The protein below binds the small molecule below.
Small molecule (SMILES): CCCCCCCCCCO[C@@H]1O[C@H](CO)[C@@H](O[C@H]2O[C@H](CO)[C@@H](O)[C@H](O)[C@H]2O)[C@H](O)[C@H]1O

Sequence of chain 1.L:
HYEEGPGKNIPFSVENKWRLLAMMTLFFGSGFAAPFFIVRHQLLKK

Binding-site contacts:
Ligand atom O3 contacts residue PHE55 of chain 1.J at 4.1 Å.
Ligand atom O61 contacts residue ARG41 of chain 1.L at 4.0 Å.
Ligand atom O49 contacts residue PHE55 of chain 1.J at 3.6 Å.
Ligand atom C31 contacts residue ILE39 of chain 1.L at 4.0 Å (hydrophobic).
Ligand atom C2 contacts residue PHE55 of chain 1.J at 3.9 Å (hydrophobic).
Ligand atom C4 contacts residue ARG41 of chain 1.L at 4.0 Å.
Ligand atom C5 contacts residue PHE55 of chain 1.J at 3.5 Å (hydrophobic).
Ligand atom C37 contacts residue ALA35 of chain 1.L at 4.3 Å (hydrophobic).
Ligand atom O16 contacts residue HIS42 of chain 1.L at 3.7 Å.
Ligand atom C2 contacts residue LEU45 of chain 1.L at 4.2 Å (hydrophobic).
Ligand atom C1 contacts residue HIS42 of chain 1.L at 3.7 Å.
Ligand atom C34 contacts residue ALA35 of chain 1.L at 3.9 Å (hydrophobic).
Ligand atom O6 contacts residue PHE55 of chain 1.J at 4.1 Å.
Ligand atom C43 contacts residue ALA35 of chain 1.L at 4.1 Å (hydrophobic).
Ligand atom O6 contacts residue LEU45 of chain 1.L at 4.0 Å.
Ligand atom C18 contacts residue HIS42 of chain 1.L at 4.2 Å.
Ligand atom C25 contacts residue PHE38 of chain 1.L at 3.9 Å (hydrophobic).
Ligand atom O6 contacts residue LYS46 of chain 1.L at 3.7 Å.
Ligand atom O5 contacts residue ARG41 of chain 1.L at 3.2 Å (salt-bridge).
Ligand atom C11 contacts residue LEU45 of chain 1.L at 3.9 Å (hydrophobic).
Ligand atom O55 contacts residue LEU45 of chain 1.L at 3.0 Å.
Ligand atom C40 contacts residue ALA35 of chain 1.L at 3.9 Å (hydrophobic).
Ligand atom C25 contacts residue ILE39 of chain 1.L at 4.2 Å (hydrophobic).
Ligand atom C6 contacts residue ARG41 of chain 1.L at 4.0 Å.
Ligand atom C1 contacts residue PHE55 of chain 1.J at 4.2 Å (hydrophobic).
Ligand atom O16 contacts residue ARG41 of chain 1.L at 4.1 Å.
Ligand atom C22 contacts residue MET117 of chain 1.A at 3.6 Å (hydrophobic).
Ligand atom C6 contacts residue HIS42 of chain 1.L at 4.1 Å.
Ligand atom C6 contacts residue PHE55 of chain 1.J at 4.3 Å (hydrophobic).
Ligand atom C40 contacts residue SER31 of chain 1.L at 3.9 Å.
Ligand atom C37 contacts residue TGL1 of chain 1.WC at 4.1 Å.
Ligand atom C8 contacts residue PHE55 of chain 1.J at 4.3 Å (hydrophobic).
Ligand atom O49 contacts residue HIS42 of chain 1.L at 2.3 Å (h-bond).
Ligand atom C57 contacts residue ARG41 of chain 1.L at 3.5 Å.
Ligand atom C40 contacts residue TGL1 of chain 1.WC at 3.8 Å.
Ligand atom C10 contacts residue PHE55 of chain 1.J at 3.8 Å (hydrophobic).
Ligand atom C1 contacts residue ARG41 of chain 1.L at 4.1 Å.
Ligand atom C31 contacts residue ALA35 of chain 1.L at 4.1 Å (hydrophobic).
Ligand atom C43 contacts residue SER31 of chain 1.L at 3.6 Å.
Ligand atom C34 contacts residue TGL1 of chain 1.WC at 4.2 Å.

Sequence of chain 1.A:
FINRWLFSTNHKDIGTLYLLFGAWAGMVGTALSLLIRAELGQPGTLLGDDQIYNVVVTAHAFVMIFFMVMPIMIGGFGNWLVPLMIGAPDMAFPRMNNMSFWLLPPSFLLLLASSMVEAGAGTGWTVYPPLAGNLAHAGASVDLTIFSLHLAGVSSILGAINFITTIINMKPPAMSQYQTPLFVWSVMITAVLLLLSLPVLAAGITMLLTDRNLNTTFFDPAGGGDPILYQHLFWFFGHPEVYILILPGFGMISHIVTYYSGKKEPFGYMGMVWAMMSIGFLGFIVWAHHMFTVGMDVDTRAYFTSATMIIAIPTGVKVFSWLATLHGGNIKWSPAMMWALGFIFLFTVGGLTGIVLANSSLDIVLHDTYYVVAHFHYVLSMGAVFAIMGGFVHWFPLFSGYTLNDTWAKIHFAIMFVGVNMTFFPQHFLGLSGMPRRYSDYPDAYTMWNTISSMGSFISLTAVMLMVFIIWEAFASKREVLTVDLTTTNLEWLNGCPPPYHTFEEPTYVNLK

Sequence of chain 1.J:
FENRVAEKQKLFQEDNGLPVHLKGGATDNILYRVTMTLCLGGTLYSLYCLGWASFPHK